Sequence of chain 1.B:
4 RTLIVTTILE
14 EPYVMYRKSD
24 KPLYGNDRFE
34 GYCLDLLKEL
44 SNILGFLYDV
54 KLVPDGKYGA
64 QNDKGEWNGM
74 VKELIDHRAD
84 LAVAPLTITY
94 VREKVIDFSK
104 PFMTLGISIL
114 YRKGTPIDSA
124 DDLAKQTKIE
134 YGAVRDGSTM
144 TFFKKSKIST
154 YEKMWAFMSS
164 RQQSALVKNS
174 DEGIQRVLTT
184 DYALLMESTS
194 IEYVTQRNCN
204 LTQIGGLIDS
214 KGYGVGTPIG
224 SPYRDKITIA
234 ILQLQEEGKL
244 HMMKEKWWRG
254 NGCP

The small molecule below binds the protein below.
Small molecule (SMILES): C=C(C)[C@H]1CN[C@H](C(=O)O)[C@H]1CC(=O)O

Binding-site contacts:
Ligand atom CB1 contacts residue GLU190 of chain 1.B at 3.5 Å.
Ligand atom CD contacts residue TYR61 of chain 1.B at 3.6 Å (hydrophobic).
Ligand atom O contacts residue LEU89 of chain 1.B at 3.7 Å.
Ligand atom OD2 contacts residue GLY140 of chain 1.B at 3.2 Å.
Ligand atom CG1 contacts residue SER141 of chain 1.B at 4.2 Å.
Ligand atom O contacts residue ARG95 of chain 1.B at 2.9 Å (salt-bridge).
Ligand atom N contacts residue GLU190 of chain 1.B at 2.8 Å (salt-bridge).
Ligand atom C contacts residue THR90 of chain 1.B at 3.4 Å.
Ligand atom CG2 contacts residue GLU13 of chain 1.B at 4.2 Å.
Ligand atom CD1 contacts residue VAL137 of chain 1.B at 3.7 Å (hydrophobic).
Ligand atom CA contacts residue GLU190 of chain 1.B at 3.5 Å.
Ligand atom N contacts residue THR90 of chain 1.B at 3.1 Å (h-bond).
Ligand atom O contacts residue PRO88 of chain 1.B at 3.4 Å (h-bond).
Ligand atom CG1 contacts residue GLU190 of chain 1.B at 4.0 Å.
Ligand atom CB contacts residue GLU190 of chain 1.B at 4.1 Å.
Ligand atom C contacts residue SER141 of chain 1.B at 3.4 Å.
Ligand atom OXT contacts residue GLY140 of chain 1.B at 3.7 Å.
Ligand atom CG1 contacts residue THR142 of chain 1.B at 3.2 Å.
Ligand atom CA contacts residue PRO88 of chain 1.B at 4.1 Å (hydrophobic).
Ligand atom C contacts residue ARG95 of chain 1.B at 3.3 Å.
Ligand atom OD1 contacts residue GLU190 of chain 1.B at 3.7 Å.
Ligand atom O contacts residue THR90 of chain 1.B at 2.9 Å (h-bond).
Ligand atom O contacts residue TYR61 of chain 1.B at 3.7 Å.
Ligand atom CD1 contacts residue TYR61 of chain 1.B at 3.5 Å (hydrophobic).
Ligand atom CD2 contacts residue TYR61 of chain 1.B at 3.2 Å (hydrophobic).
Ligand atom CA contacts residue THR90 of chain 1.B at 3.2 Å.
Ligand atom OD2 contacts residue SER141 of chain 1.B at 3.0 Å (h-bond).
Ligand atom OXT contacts residue ARG95 of chain 1.B at 2.7 Å (salt-bridge).
Ligand atom OD1 contacts residue THR142 of chain 1.B at 2.6 Å (h-bond).
Ligand atom CD contacts residue GLU190 of chain 1.B at 3.5 Å.
Ligand atom OD2 contacts residue THR142 of chain 1.B at 3.0 Å (h-bond).
Ligand atom OXT contacts residue SER141 of chain 1.B at 2.9 Å (h-bond).
Ligand atom CD2 contacts residue GLU13 of chain 1.B at 3.3 Å.
Ligand atom CD2 contacts residue SER173 of chain 1.B at 3.8 Å.
Ligand atom CA contacts residue SER141 of chain 1.B at 3.4 Å.
Ligand atom CD contacts residue PRO88 of chain 1.B at 3.1 Å (hydrophobic).
Ligand atom N contacts residue TYR216 of chain 1.B at 3.9 Å.
Ligand atom N contacts residue PRO88 of chain 1.B at 2.9 Å (h-bond).
Ligand atom CG2 contacts residue TYR61 of chain 1.B at 3.3 Å (hydrophobic).
Ligand atom CG contacts residue TYR61 of chain 1.B at 3.5 Å (hydrophobic).